Sequence of chain 2.A:
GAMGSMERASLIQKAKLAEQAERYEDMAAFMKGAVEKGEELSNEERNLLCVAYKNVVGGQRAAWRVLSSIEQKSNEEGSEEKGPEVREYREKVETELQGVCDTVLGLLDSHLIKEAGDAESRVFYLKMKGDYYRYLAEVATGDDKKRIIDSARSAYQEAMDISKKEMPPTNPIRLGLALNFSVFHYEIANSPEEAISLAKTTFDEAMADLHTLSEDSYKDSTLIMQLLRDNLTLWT

Binding-site contacts:
Ligand atom C4 contacts residue VAL8 of chain 2.B at 3.8 Å (hydrophobic).
Ligand atom C4 contacts residue LYS127 of chain 2.A at 4.1 Å.
Ligand atom C9 contacts residue ILE224 of chain 2.A at 3.8 Å (hydrophobic).
Ligand atom C4 contacts residue CYS50 of chain 2.A at 4.1 Å (hydrophobic).
Ligand atom C6 contacts residue LYS127 of chain 2.A at 3.6 Å.
Ligand atom S contacts residue VAL51 of chain 2.A at 3.4 Å (h-bond).
Ligand atom S contacts residue CYS50 of chain 2.A at 2.0 Å (h-bond).
Ligand atom C7 contacts residue ILE173 of chain 2.A at 3.9 Å (hydrophobic).
Ligand atom C5 contacts residue LYS127 of chain 2.A at 3.6 Å.
Ligand atom C12 contacts residue PRO172 of chain 2.A at 3.7 Å (hydrophobic).
Ligand atom C1 contacts residue VAL8 of chain 2.B at 3.6 Å (hydrophobic).
Ligand atom C10 contacts residue PRO172 of chain 2.A at 3.8 Å (hydrophobic).
Ligand atom N contacts residue CYS50 of chain 2.A at 3.8 Å.
Ligand atom S1 contacts residue VAL8 of chain 2.B at 3.8 Å.
Ligand atom C3 contacts residue VAL8 of chain 2.B at 3.7 Å (hydrophobic).
Ligand atom S contacts residue LYS54 of chain 2.A at 3.7 Å.
Ligand atom C15 contacts residue ILE224 of chain 2.A at 3.6 Å (hydrophobic).
Ligand atom C8 contacts residue VAL8 of chain 2.B at 3.6 Å (hydrophobic).
Ligand atom C6 contacts residue PRO172 of chain 2.A at 4.1 Å (hydrophobic).
Ligand atom C7 contacts residue GLY176 of chain 2.A at 3.9 Å.
Ligand atom C11 contacts residue PRO172 of chain 2.A at 3.6 Å (hydrophobic).
Ligand atom C9 contacts residue PRO172 of chain 2.A at 4.1 Å (hydrophobic).
Ligand atom S1 contacts residue ILE224 of chain 2.A at 3.7 Å.
Ligand atom C6 contacts residue ILE173 of chain 2.A at 3.8 Å (hydrophobic).
Ligand atom N1 contacts residue LEU223 of chain 2.A at 3.4 Å.
Ligand atom C1 contacts residue CYS50 of chain 2.A at 4.0 Å (hydrophobic).
Ligand atom C contacts residue VAL51 of chain 2.A at 3.7 Å (hydrophobic).
Ligand atom C2 contacts residue VAL8 of chain 2.B at 3.6 Å (hydrophobic).
Ligand atom O contacts residue ASN47 of chain 2.A at 3.8 Å.
Ligand atom C4 contacts residue PHE124 of chain 2.A at 3.9 Å (hydrophobic).
Ligand atom N1 contacts residue ILE224 of chain 2.A at 3.6 Å.
Ligand atom C7 contacts residue PRO172 of chain 2.A at 3.4 Å (hydrophobic).
Ligand atom S contacts residue VAL8 of chain 2.B at 3.9 Å.
Ligand atom C contacts residue ASN47 of chain 2.A at 3.9 Å.
Ligand atom C5 contacts residue PHE124 of chain 2.A at 3.9 Å (hydrophobic).
Ligand atom C7 contacts residue VAL8 of chain 2.B at 3.8 Å (hydrophobic).
Ligand atom C14 contacts residue ILE224 of chain 2.A at 3.8 Å (hydrophobic).
Ligand atom C13 contacts residue PRO172 of chain 2.A at 4.0 Å (hydrophobic).
Ligand atom N contacts residue VAL8 of chain 2.B at 2.7 Å (h-bond).
Ligand atom C contacts residue CYS50 of chain 2.A at 3.1 Å (hydrophobic).

This protein binds this small molecule.
Small molecule (SMILES): N#Cc1ccccc1Sc1ccccc1C(=O)NCCS

Sequence of chain 2.B:
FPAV